Sequence of chain 1.B:
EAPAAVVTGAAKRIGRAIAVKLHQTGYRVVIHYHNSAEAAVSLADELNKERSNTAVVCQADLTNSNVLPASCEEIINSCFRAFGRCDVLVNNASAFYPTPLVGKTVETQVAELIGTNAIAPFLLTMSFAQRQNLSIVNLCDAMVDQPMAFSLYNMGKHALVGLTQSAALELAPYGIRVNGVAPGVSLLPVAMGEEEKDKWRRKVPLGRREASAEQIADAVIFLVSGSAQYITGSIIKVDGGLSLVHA

The protein below binds the small molecule below.
Small molecule (SMILES): CC1=Nc2c(N)nc(N)nc2NC1(C)C

Binding-site contacts:
Ligand atom N3 contacts residue PHE117 of chain 1.B at 3.4 Å.
Ligand atom NAI contacts residue NAP1 of chain 1.G at 4.0 Å.
Ligand atom C6 contacts residue NAP1 of chain 1.G at 3.8 Å.
Ligand atom NAE contacts residue ARG34 of chain 1.B at 4.1 Å.
Ligand atom CAA contacts residue TRP241 of chain 1.B at 3.9 Å (hydrophobic).
Ligand atom NAF contacts residue PHE117 of chain 1.B at 3.9 Å.
Ligand atom NAE contacts residue PHE117 of chain 1.B at 4.0 Å.
Ligand atom NAE contacts residue PRO230 of chain 1.B at 3.5 Å.
Ligand atom CAJ contacts residue LEU229 of chain 1.B at 4.4 Å (hydrophobic).
Ligand atom CAO contacts residue PHE117 of chain 1.B at 4.5 Å (hydrophobic).
Ligand atom C5 contacts residue PHE117 of chain 1.B at 3.5 Å (hydrophobic).
Ligand atom C4 contacts residue NAP1 of chain 1.G at 3.6 Å.
Ligand atom CAJ contacts residue NAP1 of chain 1.G at 4.5 Å.
Ligand atom N1 contacts residue PHE117 of chain 1.B at 3.6 Å.
Ligand atom CAA contacts residue MET233 of chain 1.B at 4.2 Å (hydrophobic).
Ligand atom C2 contacts residue TYR194 of chain 1.B at 3.8 Å (hydrophobic).
Ligand atom C4 contacts residue PHE117 of chain 1.B at 3.3 Å (hydrophobic).
Ligand atom NAF contacts residue PRO230 of chain 1.B at 4.2 Å.
Ligand atom CAJ contacts residue PHE117 of chain 1.B at 4.4 Å (hydrophobic).
Ligand atom C5 contacts residue NAP1 of chain 1.G at 3.9 Å.
Ligand atom NAD contacts residue TYR194 of chain 1.B at 3.0 Å (h-bond).
Ligand atom NAF contacts residue NAP1 of chain 1.G at 4.2 Å.
Ligand atom C2 contacts residue NAP1 of chain 1.G at 3.5 Å.
Ligand atom NAE contacts residue NAP1 of chain 1.G at 4.1 Å.
Ligand atom NAD contacts residue NAP1 of chain 1.G at 2.9 Å (h-bond).
Ligand atom C2 contacts residue PHE117 of chain 1.B at 3.6 Å (hydrophobic).
Ligand atom NAE contacts residue LEU228 of chain 1.B at 4.0 Å.
Ligand atom CAC contacts residue TRP241 of chain 1.B at 3.6 Å (hydrophobic).
Ligand atom N3 contacts residue TYR194 of chain 1.B at 3.5 Å (h-bond).
Ligand atom N3 contacts residue ASP181 of chain 1.B at 4.1 Å.
Ligand atom N3 contacts residue NAP1 of chain 1.G at 3.3 Å.
Ligand atom CAB contacts residue NAP1 of chain 1.G at 3.8 Å.
Ligand atom CAC contacts residue CSX188 of chain 1.B at 3.5 Å.
Ligand atom CAA contacts residue LEU229 of chain 1.B at 3.5 Å (hydrophobic).
Ligand atom CAB contacts residue GLY225 of chain 1.B at 3.4 Å.
Ligand atom CAB contacts residue VAL226 of chain 1.B at 3.8 Å (hydrophobic).
Ligand atom NAI contacts residue PHE117 of chain 1.B at 3.6 Å.
Ligand atom NAD contacts residue PHE117 of chain 1.B at 3.8 Å.
Ligand atom N1 contacts residue NAP1 of chain 1.G at 3.8 Å.
Ligand atom C6 contacts residue PHE117 of chain 1.B at 3.5 Å (hydrophobic).